Binding-site contacts:
Ligand atom C6 contacts residue ASN320 of chain 1.D at 4.4 Å.
Ligand atom C2 contacts residue ASN320 of chain 1.D at 2.5 Å.
Ligand atom C8 contacts residue ASN316 of chain 1.D at 3.7 Å.
Ligand atom C7 contacts residue MET285 of chain 1.C at 4.4 Å (hydrophobic).
Ligand atom N2 contacts residue ASN316 of chain 1.D at 3.9 Å.
Ligand atom O7 contacts residue ASN316 of chain 1.D at 4.0 Å.
Ligand atom C8 contacts residue TRP262 of chain 1.C at 4.2 Å (hydrophobic).
Ligand atom C8 contacts residue ASN320 of chain 1.D at 4.5 Å.
Ligand atom C3 contacts residue ASN320 of chain 1.D at 3.8 Å.
Ligand atom N2 contacts residue ASN320 of chain 1.D at 3.1 Å (h-bond).
Ligand atom C5 contacts residue ASN320 of chain 1.D at 3.6 Å.
Ligand atom C7 contacts residue ASN320 of chain 1.D at 3.2 Å.
Ligand atom C1 contacts residue ASN320 of chain 1.D at 1.4 Å.
Ligand atom C4 contacts residue ASN320 of chain 1.D at 4.2 Å.
Ligand atom O7 contacts residue ASN320 of chain 1.D at 2.8 Å (h-bond).
Ligand atom C7 contacts residue LEU317 of chain 1.D at 4.2 Å (hydrophobic).
Ligand atom O7 contacts residue LEU317 of chain 1.D at 4.2 Å.
Ligand atom O7 contacts residue MET285 of chain 1.C at 3.2 Å.
Ligand atom C7 contacts residue ASN316 of chain 1.D at 4.0 Å.
Ligand atom O5 contacts residue ASN320 of chain 1.D at 2.3 Å (h-bond).
Ligand atom C8 contacts residue LEU317 of chain 1.D at 3.8 Å (hydrophobic).
Ligand atom C1 contacts residue ASN316 of chain 1.D at 4.0 Å.

Sequence of chain 1.C:
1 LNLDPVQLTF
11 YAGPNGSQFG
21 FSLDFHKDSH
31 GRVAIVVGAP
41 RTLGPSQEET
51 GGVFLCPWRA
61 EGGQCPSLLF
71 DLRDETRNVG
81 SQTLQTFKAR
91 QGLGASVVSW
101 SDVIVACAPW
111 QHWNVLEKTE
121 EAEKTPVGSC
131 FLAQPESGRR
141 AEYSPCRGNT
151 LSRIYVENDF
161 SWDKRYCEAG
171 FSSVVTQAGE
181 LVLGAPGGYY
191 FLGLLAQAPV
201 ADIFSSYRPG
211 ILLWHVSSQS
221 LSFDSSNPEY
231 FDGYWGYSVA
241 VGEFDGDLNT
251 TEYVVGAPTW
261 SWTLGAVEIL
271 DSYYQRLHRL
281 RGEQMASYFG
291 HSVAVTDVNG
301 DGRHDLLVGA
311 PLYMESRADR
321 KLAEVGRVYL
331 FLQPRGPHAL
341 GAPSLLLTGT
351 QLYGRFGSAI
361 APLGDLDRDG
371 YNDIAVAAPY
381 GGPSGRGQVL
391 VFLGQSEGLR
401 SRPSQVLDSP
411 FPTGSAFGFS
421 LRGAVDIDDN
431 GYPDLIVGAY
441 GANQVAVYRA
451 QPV

Sequence of chain 1.D:
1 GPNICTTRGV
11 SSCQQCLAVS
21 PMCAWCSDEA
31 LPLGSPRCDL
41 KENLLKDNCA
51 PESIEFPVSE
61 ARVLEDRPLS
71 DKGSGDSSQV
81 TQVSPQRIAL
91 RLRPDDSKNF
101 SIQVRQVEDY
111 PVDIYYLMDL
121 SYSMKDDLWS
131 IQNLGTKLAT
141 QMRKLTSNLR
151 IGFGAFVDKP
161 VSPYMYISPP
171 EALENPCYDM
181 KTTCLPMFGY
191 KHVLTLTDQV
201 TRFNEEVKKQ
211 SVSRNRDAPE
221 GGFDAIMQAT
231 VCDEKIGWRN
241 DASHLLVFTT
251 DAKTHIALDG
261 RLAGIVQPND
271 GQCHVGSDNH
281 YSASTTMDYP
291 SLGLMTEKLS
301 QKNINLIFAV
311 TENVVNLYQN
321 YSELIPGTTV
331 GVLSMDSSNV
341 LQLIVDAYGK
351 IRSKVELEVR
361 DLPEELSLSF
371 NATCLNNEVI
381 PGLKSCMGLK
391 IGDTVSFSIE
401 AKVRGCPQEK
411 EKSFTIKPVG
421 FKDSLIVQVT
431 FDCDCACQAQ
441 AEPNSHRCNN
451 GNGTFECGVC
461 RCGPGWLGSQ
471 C

The protein below binds the small molecule below.
Small molecule (SMILES): CC(=O)N[C@H]1[C@H](O[C@H]2[C@H](O)[C@@H](NC(C)=O)CO[C@@H]2CO)O[C@H](CO)[C@@H](O[C@@H]2O[C@H](CO)[C@@H](O)[C@H](O)[C@@H]2O)[C@@H]1O